Sequence of chain 1.EA:
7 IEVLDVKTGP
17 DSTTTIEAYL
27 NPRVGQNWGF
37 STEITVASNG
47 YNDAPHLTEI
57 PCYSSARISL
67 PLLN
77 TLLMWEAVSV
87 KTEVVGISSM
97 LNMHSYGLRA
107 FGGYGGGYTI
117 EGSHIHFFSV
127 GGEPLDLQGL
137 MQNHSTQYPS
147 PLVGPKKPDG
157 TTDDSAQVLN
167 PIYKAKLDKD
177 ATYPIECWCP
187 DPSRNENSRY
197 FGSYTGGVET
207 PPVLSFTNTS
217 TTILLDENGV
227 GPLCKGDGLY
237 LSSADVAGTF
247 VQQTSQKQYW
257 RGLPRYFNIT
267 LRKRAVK

The small molecule below binds the protein below.
Small molecule (SMILES): CC(=O)N[C@H]1[C@H]([C@H](O)[C@H](O)CO)O[C@@](O)(C(=O)O)C[C@@H]1O

Binding-site contacts:
Ligand atom C3 contacts residue HIS52 of chain 1.FA at 4.3 Å.
Ligand atom C5 contacts residue THR41 of chain 1.FA at 4.0 Å.
Ligand atom C6 contacts residue THR41 of chain 1.FA at 4.0 Å.
Ligand atom C11 contacts residue ASP49 of chain 1.FA at 3.6 Å.
Ligand atom C11 contacts residue PRO51 of chain 1.FA at 3.6 Å (hydrophobic).
Ligand atom O10 contacts residue ALA43 of chain 1.FA at 3.5 Å.
Ligand atom O1A contacts residue HIS52 of chain 1.FA at 3.0 Å (h-bond).
Ligand atom C4 contacts residue ALA50 of chain 1.FA at 3.5 Å (hydrophobic).
Ligand atom C10 contacts residue ASN48 of chain 1.FA at 4.2 Å.
Ligand atom O8 contacts residue THR41 of chain 1.FA at 3.7 Å.
Ligand atom C8 contacts residue VAL42 of chain 1.FA at 3.9 Å (hydrophobic).
Ligand atom N5 contacts residue THR41 of chain 1.FA at 3.1 Å (h-bond).
Ligand atom C9 contacts residue ARG105 of chain 1.EA at 3.6 Å.
Ligand atom C11 contacts residue VAL42 of chain 1.FA at 4.2 Å (hydrophobic).
Ligand atom O9 contacts residue ARG105 of chain 1.EA at 2.7 Å (salt-bridge).
Ligand atom N5 contacts residue ALA43 of chain 1.FA at 4.1 Å.
Ligand atom C11 contacts residue THR41 of chain 1.FA at 3.6 Å.
Ligand atom C4 contacts residue HIS52 of chain 1.FA at 4.1 Å.
Ligand atom O10 contacts residue ASP49 of chain 1.FA at 4.1 Å.
Ligand atom C10 contacts residue THR41 of chain 1.FA at 3.9 Å.
Ligand atom O4 contacts residue ALA50 of chain 1.FA at 2.6 Å (h-bond).
Ligand atom C10 contacts residue ALA43 of chain 1.FA at 3.8 Å (hydrophobic).
Ligand atom O7 contacts residue SER44 of chain 1.FA at 4.0 Å.
Ligand atom C7 contacts residue THR41 of chain 1.FA at 4.1 Å.
Ligand atom O9 contacts residue VAL42 of chain 1.FA at 3.7 Å.
Ligand atom C11 contacts residue HIS100 of chain 1.EA at 4.2 Å.
Ligand atom C10 contacts residue PRO51 of chain 1.FA at 4.1 Å (hydrophobic).
Ligand atom C1 contacts residue HIS52 of chain 1.FA at 3.5 Å.
Ligand atom O7 contacts residue ALA43 of chain 1.FA at 3.6 Å.
Ligand atom C10 contacts residue ALA50 of chain 1.FA at 3.4 Å (hydrophobic).
Ligand atom O10 contacts residue ASN48 of chain 1.FA at 3.2 Å (h-bond).
Ligand atom O10 contacts residue ALA50 of chain 1.FA at 3.1 Å (h-bond).
Ligand atom C11 contacts residue ALA43 of chain 1.FA at 3.5 Å (hydrophobic).
Ligand atom C7 contacts residue VAL42 of chain 1.FA at 3.4 Å (hydrophobic).
Ligand atom C11 contacts residue ALA50 of chain 1.FA at 3.5 Å (hydrophobic).
Ligand atom C9 contacts residue VAL42 of chain 1.FA at 3.2 Å (hydrophobic).
Ligand atom C5 contacts residue ALA50 of chain 1.FA at 4.2 Å (hydrophobic).
Ligand atom N5 contacts residue ALA50 of chain 1.FA at 3.8 Å.
Ligand atom O1B contacts residue HIS52 of chain 1.FA at 3.8 Å.
Ligand atom O7 contacts residue VAL42 of chain 1.FA at 3.2 Å (h-bond).

Sequence of chain 1.FA:
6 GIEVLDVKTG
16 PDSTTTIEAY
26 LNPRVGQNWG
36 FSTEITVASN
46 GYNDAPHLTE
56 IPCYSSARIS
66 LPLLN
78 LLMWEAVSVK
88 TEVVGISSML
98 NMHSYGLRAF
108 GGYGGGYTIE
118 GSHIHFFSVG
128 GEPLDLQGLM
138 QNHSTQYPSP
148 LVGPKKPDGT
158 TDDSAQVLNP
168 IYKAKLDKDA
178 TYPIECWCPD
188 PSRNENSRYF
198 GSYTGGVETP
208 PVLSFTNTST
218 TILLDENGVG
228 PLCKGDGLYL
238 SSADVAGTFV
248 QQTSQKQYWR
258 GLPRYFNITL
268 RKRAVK